This small molecule binds to this protein.
Small molecule (SMILES): O=C(Nc1cncc2ccccc12)[C@@H]1CCOc2ccc(Cl)cc21

Sequence of chain 2.A:
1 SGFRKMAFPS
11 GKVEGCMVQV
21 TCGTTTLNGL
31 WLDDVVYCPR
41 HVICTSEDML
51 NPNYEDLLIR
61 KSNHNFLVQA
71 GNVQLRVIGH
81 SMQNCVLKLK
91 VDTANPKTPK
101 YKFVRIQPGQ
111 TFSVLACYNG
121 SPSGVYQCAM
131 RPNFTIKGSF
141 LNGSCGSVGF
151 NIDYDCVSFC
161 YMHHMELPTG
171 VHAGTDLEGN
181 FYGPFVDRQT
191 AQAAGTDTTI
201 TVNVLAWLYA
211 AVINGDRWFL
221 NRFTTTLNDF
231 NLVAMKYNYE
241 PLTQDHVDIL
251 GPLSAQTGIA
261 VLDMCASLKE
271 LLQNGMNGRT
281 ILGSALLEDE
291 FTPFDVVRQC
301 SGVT

Sequence of chain 1.A:
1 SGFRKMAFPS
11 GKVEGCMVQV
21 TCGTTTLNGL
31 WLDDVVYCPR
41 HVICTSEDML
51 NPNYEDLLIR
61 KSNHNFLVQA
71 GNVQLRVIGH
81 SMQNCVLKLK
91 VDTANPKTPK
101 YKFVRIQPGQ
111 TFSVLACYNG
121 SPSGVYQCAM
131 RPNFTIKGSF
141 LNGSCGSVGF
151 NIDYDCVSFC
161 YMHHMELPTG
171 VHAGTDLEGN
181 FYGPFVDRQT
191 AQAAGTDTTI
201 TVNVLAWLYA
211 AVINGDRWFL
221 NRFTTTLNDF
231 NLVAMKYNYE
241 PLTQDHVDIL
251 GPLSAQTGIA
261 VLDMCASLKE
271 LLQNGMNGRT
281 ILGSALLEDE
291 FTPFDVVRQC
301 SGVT

Binding-site contacts:
Ligand atom C12 contacts residue GLU166 of chain 2.A at 3.7 Å.
Ligand atom C10 contacts residue HIS163 of chain 2.A at 3.8 Å.
Ligand atom C9 contacts residue GLU166 of chain 2.A at 3.7 Å.
Ligand atom C1 contacts residue MET49 of chain 2.A at 3.4 Å (hydrophobic).
Ligand atom O1 contacts residue MET165 of chain 2.A at 3.5 Å.
Ligand atom C14 contacts residue ASN142 of chain 2.A at 3.8 Å.
Ligand atom N1 contacts residue HIS163 of chain 2.A at 2.7 Å (h-bond).
Ligand atom C11 contacts residue LEU141 of chain 2.A at 3.6 Å (hydrophobic).
Ligand atom C contacts residue MET165 of chain 2.A at 3.7 Å (hydrophobic).
Ligand atom CL contacts residue HIS164 of chain 2.A at 3.7 Å.
Ligand atom C9 contacts residue HIS163 of chain 2.A at 3.3 Å.
Ligand atom N1 contacts residue GLU166 of chain 2.A at 3.7 Å.
Ligand atom C10 contacts residue PHE140 of chain 2.A at 3.3 Å (hydrophobic).
Ligand atom C2 contacts residue GLN189 of chain 2.A at 3.8 Å.
Ligand atom N1 contacts residue SER144 of chain 2.A at 3.7 Å.
Ligand atom C18 contacts residue HIS41 of chain 2.A at 3.8 Å.
Ligand atom O1 contacts residue GLU166 of chain 2.A at 3.1 Å (salt-bridge).
Ligand atom C11 contacts residue PHE140 of chain 2.A at 3.8 Å (hydrophobic).
Ligand atom C10 contacts residue LEU141 of chain 2.A at 3.7 Å (hydrophobic).
Ligand atom C1 contacts residue MET165 of chain 2.A at 3.5 Å (hydrophobic).
Ligand atom C18 contacts residue HIS164 of chain 2.A at 3.3 Å.
Ligand atom N1 contacts residue PHE140 of chain 2.A at 3.8 Å.
Ligand atom C10 contacts residue GLU166 of chain 2.A at 3.5 Å.
Ligand atom C9 contacts residue CYS145 of chain 2.A at 3.8 Å (hydrophobic).
Ligand atom C12 contacts residue PHE140 of chain 2.A at 3.4 Å (hydrophobic).
Ligand atom O contacts residue GLN189 of chain 2.A at 3.5 Å (h-bond).
Ligand atom C11 contacts residue ASN142 of chain 2.A at 3.8 Å.
Ligand atom C1 contacts residue ARG188 of chain 2.A at 3.7 Å.
Ligand atom C12 contacts residue ASN142 of chain 2.A at 3.5 Å.
Ligand atom CL contacts residue ASP187 of chain 2.A at 3.2 Å.
Ligand atom C2 contacts residue ARG188 of chain 2.A at 3.9 Å.
Ligand atom C15 contacts residue ASN142 of chain 2.A at 3.8 Å.
Ligand atom C contacts residue MET49 of chain 2.A at 3.7 Å (hydrophobic).
Ligand atom CL contacts residue HIS41 of chain 2.A at 3.5 Å.
Ligand atom C13 contacts residue ASN142 of chain 2.A at 3.6 Å.
Ligand atom CL contacts residue MET165 of chain 2.A at 3.7 Å.
Ligand atom N contacts residue CYS145 of chain 2.A at 3.7 Å.
Ligand atom C12 contacts residue LEU141 of chain 2.A at 3.6 Å (hydrophobic).
Ligand atom C2 contacts residue MET49 of chain 2.A at 3.6 Å (hydrophobic).
Ligand atom C11 contacts residue GLU166 of chain 2.A at 3.8 Å.